A small-molecule ligand and the protein it binds are described below.
Small molecule (SMILES): COc1cccc(Nc2c(C(N)=O)cnc3ccc(S(C)(=O)=O)cc23)c1

Binding-site contacts:
Ligand atom C8 contacts residue TYR83 of chain 1.A at 3.8 Å (hydrophobic).
Ligand atom C26 contacts residue MET197 of chain 1.A at 3.7 Å (hydrophobic).
Ligand atom C17 contacts residue PHE264 of chain 1.A at 3.8 Å (hydrophobic).
Ligand atom C26 contacts residue THR195 of chain 1.A at 3.5 Å.
Ligand atom C8 contacts residue PHE296 of chain 1.A at 3.8 Å (hydrophobic).
Ligand atom C12 contacts residue PHE264 of chain 1.A at 4.0 Å (hydrophobic).
Ligand atom C17 contacts residue PHE296 of chain 1.A at 3.9 Å (hydrophobic).
Ligand atom C2 contacts residue PHE296 of chain 1.A at 3.4 Å (hydrophobic).
Ligand atom C24 contacts residue HIS84 of chain 1.A at 4.0 Å.
Ligand atom N10 contacts residue GLN293 of chain 1.A at 3.1 Å (h-bond).
Ligand atom C11 contacts residue PHE264 of chain 1.A at 3.7 Å (hydrophobic).
Ligand atom O22 contacts residue MET281 of chain 1.A at 3.6 Å.
Ligand atom C20 contacts residue HIS84 of chain 1.A at 3.9 Å.
Ligand atom C11 contacts residue PHE296 of chain 1.A at 3.8 Å (hydrophobic).
Ligand atom C1 contacts residue PHE296 of chain 1.A at 3.2 Å (hydrophobic).
Ligand atom C6 contacts residue PHE296 of chain 1.A at 3.5 Å (hydrophobic).
Ligand atom N4 contacts residue PHE296 of chain 1.A at 3.5 Å.
Ligand atom C13 contacts residue PHE296 of chain 1.A at 3.4 Å (hydrophobic).
Ligand atom C8 contacts residue ASN245 of chain 1.A at 3.5 Å.
Ligand atom C16 contacts residue PHE264 of chain 1.A at 3.9 Å (hydrophobic).
Ligand atom C5 contacts residue PHE264 of chain 1.A at 4.0 Å (hydrophobic).
Ligand atom C12 contacts residue PHE296 of chain 1.A at 3.9 Å (hydrophobic).
Ligand atom N3 contacts residue ASN245 of chain 1.A at 2.8 Å (h-bond).
Ligand atom C7 contacts residue GLN293 of chain 1.A at 3.5 Å.
Ligand atom C16 contacts residue ILE260 of chain 1.A at 3.9 Å (hydrophobic).
Ligand atom C5 contacts residue PHE296 of chain 1.A at 3.6 Å (hydrophobic).
Ligand atom O25 contacts residue MET197 of chain 1.A at 3.7 Å.
Ligand atom O14 contacts residue PHE296 of chain 1.A at 4.0 Å.
Ligand atom O23 contacts residue MET197 of chain 1.A at 3.5 Å.
Ligand atom C19 contacts residue MET197 of chain 1.A at 4.0 Å (hydrophobic).
Ligand atom C7 contacts residue ILE260 of chain 1.A at 3.7 Å (hydrophobic).
Ligand atom C20 contacts residue PHE264 of chain 1.A at 4.0 Å (hydrophobic).
Ligand atom N10 contacts residue PHE296 of chain 1.A at 3.6 Å.
Ligand atom O14 contacts residue ASN245 of chain 1.A at 3.5 Å (h-bond).
Ligand atom C7 contacts residue PHE296 of chain 1.A at 3.5 Å (hydrophobic).
Ligand atom C6 contacts residue PHE264 of chain 1.A at 4.0 Å (hydrophobic).
Ligand atom O14 contacts residue TYR83 of chain 1.A at 3.3 Å (h-bond).
Ligand atom C21 contacts residue PHE264 of chain 1.A at 3.9 Å (hydrophobic).
Ligand atom C26 contacts residue ASP242 of chain 1.A at 3.2 Å.
Ligand atom N3 contacts residue TYR83 of chain 1.A at 4.0 Å.

Sequence of chain 1.A:
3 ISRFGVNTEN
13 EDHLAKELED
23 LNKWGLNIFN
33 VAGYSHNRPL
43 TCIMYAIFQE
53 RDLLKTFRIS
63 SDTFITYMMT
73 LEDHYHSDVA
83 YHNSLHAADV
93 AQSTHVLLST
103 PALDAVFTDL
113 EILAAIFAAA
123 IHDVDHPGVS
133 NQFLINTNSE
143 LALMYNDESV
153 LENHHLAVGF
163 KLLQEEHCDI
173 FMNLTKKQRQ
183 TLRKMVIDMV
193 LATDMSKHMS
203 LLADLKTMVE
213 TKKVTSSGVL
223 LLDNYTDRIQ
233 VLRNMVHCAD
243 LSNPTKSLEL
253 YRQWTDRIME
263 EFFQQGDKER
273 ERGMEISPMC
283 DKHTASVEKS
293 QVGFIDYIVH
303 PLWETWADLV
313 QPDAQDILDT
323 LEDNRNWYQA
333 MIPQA